Binding-site contacts:
Ligand atom O2 contacts residue ASP316 of chain 1.A at 2.8 Å (salt-bridge).
Ligand atom O3 contacts residue ARG93 of chain 1.A at 3.8 Å.
Ligand atom O4 contacts residue ASP316 of chain 1.A at 3.9 Å.
Ligand atom O3 contacts residue MET380 of chain 1.A at 4.2 Å.
Ligand atom O4 contacts residue THR348 of chain 1.A at 2.6 Å (h-bond).
Ligand atom C1 contacts residue MG1 of chain 1.G at 2.8 Å.
Ligand atom C2 contacts residue GLY315 of chain 1.A at 3.6 Å.
Ligand atom O4 contacts residue ALA313 of chain 1.A at 3.1 Å.
Ligand atom O1 contacts residue ASP316 of chain 1.A at 4.1 Å.
Ligand atom O3 contacts residue MG1 of chain 1.G at 4.1 Å.
Ligand atom O2 contacts residue GLY315 of chain 1.A at 3.6 Å.
Ligand atom O4 contacts residue GLY315 of chain 1.A at 2.8 Å (h-bond).
Ligand atom C2 contacts residue GLU292 of chain 1.A at 3.5 Å.
Ligand atom C2 contacts residue ALA313 of chain 1.A at 3.7 Å (hydrophobic).
Ligand atom O1 contacts residue ALA313 of chain 1.A at 4.2 Å.
Ligand atom C2 contacts residue ASP316 of chain 1.A at 3.8 Å.
Ligand atom C1 contacts residue ALA313 of chain 1.A at 3.8 Å (hydrophobic).
Ligand atom O1 contacts residue GLU292 of chain 1.A at 3.1 Å (salt-bridge).
Ligand atom O2 contacts residue MG1 of chain 1.G at 2.1 Å.
Ligand atom O3 contacts residue MET311 of chain 1.A at 4.0 Å.
Ligand atom C1 contacts residue LYS290 of chain 1.A at 3.5 Å.
Ligand atom C1 contacts residue GLU292 of chain 1.A at 3.7 Å.
Ligand atom O3 contacts residue LYS290 of chain 1.A at 3.6 Å.
Ligand atom C2 contacts residue THR348 of chain 1.A at 3.6 Å.
Ligand atom O3 contacts residue ALA313 of chain 1.A at 4.1 Å.
Ligand atom O2 contacts residue ALA313 of chain 1.A at 3.8 Å.
Ligand atom C2 contacts residue ARG314 of chain 1.A at 4.3 Å.
Ligand atom O2 contacts residue GLU292 of chain 1.A at 2.9 Å (salt-bridge).
Ligand atom O1 contacts residue ARG93 of chain 1.A at 4.4 Å.
Ligand atom C1 contacts residue THR348 of chain 1.A at 4.0 Å.
Ligand atom O3 contacts residue THR348 of chain 1.A at 3.4 Å (h-bond).
Ligand atom C2 contacts residue MG1 of chain 1.G at 2.8 Å.
Ligand atom O4 contacts residue ARG314 of chain 1.A at 3.3 Å (salt-bridge).
Ligand atom O4 contacts residue MG1 of chain 1.G at 4.1 Å.
Ligand atom O1 contacts residue LYS290 of chain 1.A at 2.7 Å (salt-bridge).
Ligand atom O1 contacts residue MG1 of chain 1.G at 2.1 Å.
Ligand atom C1 contacts residue ARG93 of chain 1.A at 4.4 Å.

Sequence of chain 1.A:
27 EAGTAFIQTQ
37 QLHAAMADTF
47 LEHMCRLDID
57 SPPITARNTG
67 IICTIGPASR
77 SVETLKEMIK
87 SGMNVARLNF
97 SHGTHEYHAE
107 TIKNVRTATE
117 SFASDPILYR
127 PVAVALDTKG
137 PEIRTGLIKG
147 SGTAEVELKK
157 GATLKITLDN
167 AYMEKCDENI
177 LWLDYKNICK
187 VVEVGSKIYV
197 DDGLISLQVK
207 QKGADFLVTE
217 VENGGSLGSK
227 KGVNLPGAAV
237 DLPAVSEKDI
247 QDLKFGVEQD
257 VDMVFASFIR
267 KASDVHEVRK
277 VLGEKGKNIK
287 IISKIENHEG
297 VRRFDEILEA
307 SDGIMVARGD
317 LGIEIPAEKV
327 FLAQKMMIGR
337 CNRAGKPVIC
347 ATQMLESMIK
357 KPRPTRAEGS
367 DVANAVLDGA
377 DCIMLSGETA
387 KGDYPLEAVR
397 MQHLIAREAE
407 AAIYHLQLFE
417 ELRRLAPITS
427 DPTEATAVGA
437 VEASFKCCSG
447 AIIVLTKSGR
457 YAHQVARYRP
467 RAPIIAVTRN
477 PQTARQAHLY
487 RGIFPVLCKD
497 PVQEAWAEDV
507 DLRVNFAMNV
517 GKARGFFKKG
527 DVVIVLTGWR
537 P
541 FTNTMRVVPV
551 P

The protein below binds the small molecule below.
Small molecule (SMILES): O=C([O-])C(=O)[O-]